Sequence of chain 1.B:
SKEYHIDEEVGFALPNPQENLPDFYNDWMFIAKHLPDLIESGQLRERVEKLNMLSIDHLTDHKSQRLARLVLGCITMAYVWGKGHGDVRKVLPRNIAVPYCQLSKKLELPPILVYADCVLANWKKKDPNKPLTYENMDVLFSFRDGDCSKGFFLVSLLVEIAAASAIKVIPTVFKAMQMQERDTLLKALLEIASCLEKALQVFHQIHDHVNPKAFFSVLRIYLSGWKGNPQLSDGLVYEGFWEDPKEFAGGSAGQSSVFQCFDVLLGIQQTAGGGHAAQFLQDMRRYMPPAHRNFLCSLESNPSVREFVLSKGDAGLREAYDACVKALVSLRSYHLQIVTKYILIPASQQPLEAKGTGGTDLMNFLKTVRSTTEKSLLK

This protein binds this small molecule.
Small molecule (SMILES): N[C@@H](Cc1c[nH]c2ccccc12)C(=O)O

Binding-site contacts:
Ligand atom CZ3 contacts residue SER253 of chain 1.B at 3.6 Å.
Ligand atom CE2 contacts residue ALA254 of chain 1.B at 3.9 Å (hydrophobic).
Ligand atom CA contacts residue CYN1 of chain 1.G at 3.6 Å.
Ligand atom CE2 contacts residue PHE153 of chain 1.B at 3.5 Å (hydrophobic).
Ligand atom C contacts residue ARG221 of chain 1.B at 3.4 Å.
Ligand atom NE1 contacts residue CYN1 of chain 1.G at 3.3 Å.
Ligand atom N contacts residue CYN1 of chain 1.G at 3.0 Å (h-bond).
Ligand atom CE3 contacts residue SER253 of chain 1.B at 3.8 Å.
Ligand atom CZ3 contacts residue GLY252 of chain 1.B at 3.5 Å.
Ligand atom O contacts residue GLY368 of chain 1.B at 3.4 Å.
Ligand atom OXT contacts residue ILE344 of chain 1.B at 3.6 Å.
Ligand atom CB contacts residue THR369 of chain 1.B at 3.2 Å.
Ligand atom CA contacts residue HEM1 of chain 1.F at 3.6 Å.
Ligand atom CH2 contacts residue CYS119 of chain 1.B at 3.9 Å (hydrophobic).
Ligand atom CA contacts residue THR369 of chain 1.B at 3.2 Å.
Ligand atom N contacts residue THR369 of chain 1.B at 2.7 Å (h-bond).
Ligand atom CD1 contacts residue CYN1 of chain 1.G at 3.1 Å.
Ligand atom OXT contacts residue ARG221 of chain 1.B at 2.7 Å (salt-bridge).
Ligand atom CD1 contacts residue HEM1 of chain 1.F at 3.5 Å.
Ligand atom N contacts residue SER253 of chain 1.B at 3.9 Å.
Ligand atom CH2 contacts residue TYR116 of chain 1.B at 3.7 Å (hydrophobic).
Ligand atom OXT contacts residue PHE216 of chain 1.B at 3.4 Å.
Ligand atom CD1 contacts residue PHE153 of chain 1.B at 3.4 Å (hydrophobic).
Ligand atom OXT contacts residue HEM1 of chain 1.F at 3.7 Å.
Ligand atom C contacts residue THR369 of chain 1.B at 3.5 Å.
Ligand atom CG contacts residue CYN1 of chain 1.G at 3.5 Å.
Ligand atom CE3 contacts residue GLY252 of chain 1.B at 3.3 Å.
Ligand atom O contacts residue ILE344 of chain 1.B at 3.9 Å.
Ligand atom CG contacts residue PHE153 of chain 1.B at 3.5 Å (hydrophobic).
Ligand atom C contacts residue HEM1 of chain 1.F at 3.9 Å.
Ligand atom O contacts residue HEM1 of chain 1.F at 3.5 Å.
Ligand atom CE3 contacts residue LEU224 of chain 1.B at 3.6 Å (hydrophobic).
Ligand atom O contacts residue THR369 of chain 1.B at 2.9 Å (h-bond).
Ligand atom CD2 contacts residue PHE153 of chain 1.B at 3.6 Å (hydrophobic).
Ligand atom NE1 contacts residue PHE153 of chain 1.B at 3.4 Å.
Ligand atom CH2 contacts residue VAL120 of chain 1.B at 3.9 Å (hydrophobic).
Ligand atom O contacts residue ARG221 of chain 1.B at 3.1 Å (salt-bridge).
Ligand atom CZ2 contacts residue TYR116 of chain 1.B at 3.5 Å (hydrophobic).
Ligand atom CZ2 contacts residue ALA254 of chain 1.B at 3.9 Å (hydrophobic).
Ligand atom N contacts residue HEM1 of chain 1.F at 2.8 Å (h-bond).